Sequence of chain 2.A:
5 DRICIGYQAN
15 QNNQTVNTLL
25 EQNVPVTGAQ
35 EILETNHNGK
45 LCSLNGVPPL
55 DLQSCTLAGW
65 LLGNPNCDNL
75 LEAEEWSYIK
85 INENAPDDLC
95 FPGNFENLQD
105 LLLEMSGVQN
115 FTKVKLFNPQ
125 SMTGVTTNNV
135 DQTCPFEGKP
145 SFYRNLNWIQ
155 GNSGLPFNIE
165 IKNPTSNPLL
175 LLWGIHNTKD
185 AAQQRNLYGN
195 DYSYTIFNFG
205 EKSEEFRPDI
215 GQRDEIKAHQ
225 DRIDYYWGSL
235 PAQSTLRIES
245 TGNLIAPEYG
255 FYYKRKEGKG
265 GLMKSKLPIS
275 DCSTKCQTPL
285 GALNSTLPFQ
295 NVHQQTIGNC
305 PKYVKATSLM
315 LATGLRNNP

Binding-site contacts:
Ligand atom O5 contacts residue GLU79 of chain 2.A at 4.4 Å.
Ligand atom O5 contacts residue ASN114 of chain 2.A at 2.4 Å (h-bond).
Ligand atom O7 contacts residue ASN114 of chain 2.A at 3.1 Å.
Ligand atom C2 contacts residue ASN114 of chain 2.A at 2.6 Å.
Ligand atom C5 contacts residue GLU79 of chain 2.A at 4.1 Å.
Ligand atom C8 contacts residue LYS258 of chain 2.A at 4.4 Å.
Ligand atom C5 contacts residue GLU78 of chain 2.A at 3.3 Å.
Ligand atom N2 contacts residue ASN114 of chain 2.A at 2.8 Å (h-bond).
Ligand atom C8 contacts residue ASN114 of chain 2.A at 3.5 Å.
Ligand atom C7 contacts residue ASN114 of chain 2.A at 2.9 Å.
Ligand atom O5 contacts residue GLU78 of chain 2.A at 3.1 Å (salt-bridge).
Ligand atom C1 contacts residue GLN113 of chain 2.A at 4.2 Å.
Ligand atom C6 contacts residue GLU78 of chain 2.A at 3.7 Å.
Ligand atom C3 contacts residue ASN114 of chain 2.A at 3.9 Å.
Ligand atom C1 contacts residue GLU78 of chain 2.A at 3.4 Å.
Ligand atom C5 contacts residue ASN114 of chain 2.A at 3.7 Å.
Ligand atom O6 contacts residue GLU78 of chain 2.A at 4.0 Å.
Ligand atom C6 contacts residue GLU79 of chain 2.A at 3.3 Å.
Ligand atom C4 contacts residue ASN114 of chain 2.A at 4.3 Å.
Ligand atom C1 contacts residue ASN114 of chain 2.A at 1.4 Å.
Ligand atom C8 contacts residue ASN171 of chain 2.A at 4.4 Å.
Ligand atom C3 contacts residue GLU78 of chain 2.A at 4.0 Å.
Ligand atom O5 contacts residue GLN113 of chain 2.A at 4.0 Å.
Ligand atom N2 contacts residue LYS258 of chain 2.A at 4.0 Å.
Ligand atom C4 contacts residue GLU78 of chain 2.A at 3.4 Å.
Ligand atom C5 contacts residue GLU78 of chain 2.A at 4.4 Å.

A small-molecule ligand and the protein it binds are described below.
Small molecule (SMILES): CC(=O)N[C@H]1CO[C@H](CO[C@@H]2O[C@@H](C)[C@@H](O)[C@@H](O)[C@@H]2O)[C@@H](O)[C@@H]1O